Sequence of chain 1.A:
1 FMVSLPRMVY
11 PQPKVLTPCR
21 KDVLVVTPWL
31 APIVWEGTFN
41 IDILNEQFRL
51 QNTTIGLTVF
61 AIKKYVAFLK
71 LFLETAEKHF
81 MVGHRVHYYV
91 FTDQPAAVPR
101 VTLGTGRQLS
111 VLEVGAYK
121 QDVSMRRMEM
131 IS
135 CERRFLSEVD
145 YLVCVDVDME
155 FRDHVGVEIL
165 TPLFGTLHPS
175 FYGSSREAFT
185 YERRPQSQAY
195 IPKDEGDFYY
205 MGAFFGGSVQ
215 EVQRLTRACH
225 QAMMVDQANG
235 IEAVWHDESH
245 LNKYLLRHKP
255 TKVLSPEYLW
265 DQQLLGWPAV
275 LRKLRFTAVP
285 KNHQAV

Binding-site contacts:
Ligand atom O4 contacts residue ALA282 of chain 1.A at 3.7 Å.
Ligand atom O5A contacts residue HIS172 of chain 1.A at 3.1 Å (h-bond).
Ligand atom O6 contacts residue THR184 of chain 1.A at 2.7 Å (h-bond).
Ligand atom O4A contacts residue HIS172 of chain 1.A at 3.0 Å (h-bond).
Ligand atom C6 contacts residue PRO173 of chain 1.A at 3.9 Å (hydrophobic).
Ligand atom C2A contacts residue HIS172 of chain 1.A at 3.8 Å.
Ligand atom C4 contacts residue ASP265 of chain 1.A at 3.3 Å.
Ligand atom C3A contacts residue TRP239 of chain 1.A at 3.9 Å (hydrophobic).
Ligand atom O6 contacts residue TRP239 of chain 1.A at 3.4 Å (h-bond).
Ligand atom O4 contacts residue ASP265 of chain 1.A at 2.6 Å (salt-bridge).
Ligand atom O4A contacts residue GLU242 of chain 1.A at 2.6 Å (salt-bridge).
Ligand atom C2 contacts residue UDP1 of chain 1.D at 3.4 Å.
Ligand atom C2B contacts residue LEU268 of chain 1.A at 3.7 Å (hydrophobic).
Ligand atom C6A contacts residue TRP239 of chain 1.A at 3.4 Å (hydrophobic).
Ligand atom C6A contacts residue THR184 of chain 1.A at 3.2 Å.
Ligand atom C2B contacts residue SER174 of chain 1.A at 3.7 Å.
Ligand atom O1 contacts residue HIS172 of chain 1.A at 3.5 Å.
Ligand atom C1B contacts residue SER174 of chain 1.A at 3.5 Å.
Ligand atom C4A contacts residue TRP239 of chain 1.A at 3.6 Å (hydrophobic).
Ligand atom O1 contacts residue SER174 of chain 1.A at 3.8 Å.
Ligand atom C2 contacts residue HIS287 of chain 1.A at 3.7 Å.
Ligand atom C4A contacts residue GLU242 of chain 1.A at 3.4 Å.
Ligand atom O2 contacts residue UDP1 of chain 1.D at 2.7 Å (h-bond).
Ligand atom C5A contacts residue HIS172 of chain 1.A at 3.9 Å.
Ligand atom O3A contacts residue UDP1 of chain 1.D at 2.5 Å (h-bond).
Ligand atom O5A contacts residue PHE175 of chain 1.A at 4.0 Å.
Ligand atom C5A contacts residue TRP239 of chain 1.A at 3.7 Å (hydrophobic).
Ligand atom O2 contacts residue HIS287 of chain 1.A at 2.8 Å (h-bond).
Ligand atom C4A contacts residue HIS172 of chain 1.A at 3.9 Å.
Ligand atom C3A contacts residue UDP1 of chain 1.D at 3.6 Å.
Ligand atom O6 contacts residue PHE175 of chain 1.A at 3.4 Å.
Ligand atom C6A contacts residue GLU242 of chain 1.A at 3.5 Å.
Ligand atom O5 contacts residue MET205 of chain 1.A at 3.4 Å.
Ligand atom O3 contacts residue ASP265 of chain 1.A at 4.0 Å.
Ligand atom C1 contacts residue UDP1 of chain 1.D at 3.6 Å.
Ligand atom O2A contacts residue UDP1 of chain 1.D at 4.0 Å.
Ligand atom C3 contacts residue HIS287 of chain 1.A at 3.9 Å.
Ligand atom C1A contacts residue HIS172 of chain 1.A at 3.7 Å.
Ligand atom O3 contacts residue HIS287 of chain 1.A at 3.1 Å (h-bond).
Ligand atom C6A contacts residue TYR203 of chain 1.A at 3.7 Å (hydrophobic).

The small molecule below binds the protein below.
Small molecule (SMILES): CCCCCCCCO[C@@H]1O[C@H](CO)[C@H](O)[C@H](O)[C@H]1O[C@@H]1O[C@@H](C)[C@@H](O)[C@@H](O)[C@@H]1O